The protein below binds the small molecule below.
Small molecule (SMILES): COCC(CCO[C@H]1CC[C@@]2(C)C(=CC[C@H]3[C@@H]4C[C@@H]5O[C@]6(CC[C@@H](C)CO6)[C@@H](C)[C@@H]5[C@@]4(C)CC[C@@H]32)C1)COC

Sequence of chain 1.A:
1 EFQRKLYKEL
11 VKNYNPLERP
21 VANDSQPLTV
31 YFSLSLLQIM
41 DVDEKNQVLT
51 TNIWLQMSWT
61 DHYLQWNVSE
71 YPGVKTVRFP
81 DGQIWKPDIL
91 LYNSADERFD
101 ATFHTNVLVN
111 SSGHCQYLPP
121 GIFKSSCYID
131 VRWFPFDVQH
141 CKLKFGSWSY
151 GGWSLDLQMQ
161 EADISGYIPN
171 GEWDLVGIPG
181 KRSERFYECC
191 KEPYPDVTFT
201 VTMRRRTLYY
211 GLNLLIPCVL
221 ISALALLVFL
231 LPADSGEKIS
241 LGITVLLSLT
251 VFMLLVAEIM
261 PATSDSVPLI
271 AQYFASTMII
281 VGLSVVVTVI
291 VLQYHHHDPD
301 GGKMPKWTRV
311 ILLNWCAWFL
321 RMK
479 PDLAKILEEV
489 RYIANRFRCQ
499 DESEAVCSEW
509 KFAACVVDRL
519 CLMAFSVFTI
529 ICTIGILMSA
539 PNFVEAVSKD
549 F

Binding-site contacts:
Ligand atom C18 contacts residue PHE319 of chain 1.A at 4.4 Å (hydrophobic).
Ligand atom C79 contacts residue ALA522 of chain 1.A at 4.1 Å (hydrophobic).
Ligand atom C12 contacts residue PHE319 of chain 1.A at 4.0 Å (hydrophobic).
Ligand atom O25 contacts residue TRP318 of chain 1.A at 4.4 Å.
Ligand atom C75 contacts residue LEU518 of chain 1.A at 4.0 Å (hydrophobic).
Ligand atom C24 contacts residue TRP318 of chain 1.A at 4.0 Å (hydrophobic).
Ligand atom C19 contacts residue TRP315 of chain 1.A at 4.5 Å (hydrophobic).
Ligand atom C75 contacts residue ALA522 of chain 1.A at 3.8 Å (hydrophobic).
Ligand atom C26 contacts residue TRP318 of chain 1.A at 3.9 Å (hydrophobic).
Ligand atom O20 contacts residue TRP315 of chain 1.A at 4.3 Å.
Ligand atom C75 contacts residue MET521 of chain 1.A at 4.3 Å (hydrophobic).
Ligand atom C77 contacts residue VAL525 of chain 1.A at 3.8 Å (hydrophobic).
Ligand atom C10 contacts residue PHE319 of chain 1.A at 4.1 Å (hydrophobic).
Ligand atom C77 contacts residue ALA522 of chain 1.A at 4.1 Å (hydrophobic).
Ligand atom C21 contacts residue TRP315 of chain 1.A at 4.0 Å (hydrophobic).
Ligand atom C24 contacts residue TRP315 of chain 1.A at 4.1 Å (hydrophobic).
Ligand atom C78 contacts residue ALA522 of chain 1.A at 4.2 Å (hydrophobic).
Ligand atom C50 contacts residue TRP315 of chain 1.A at 4.2 Å (hydrophobic).
Ligand atom C09 contacts residue PHE319 of chain 1.A at 3.8 Å (hydrophobic).
Ligand atom O49 contacts residue TRP315 of chain 1.A at 3.9 Å.
Ligand atom C21 contacts residue TRP318 of chain 1.A at 3.9 Å (hydrophobic).
Ligand atom C18 contacts residue TRP318 of chain 1.A at 3.9 Å (hydrophobic).
Ligand atom C10 contacts residue LEU518 of chain 1.A at 4.2 Å (hydrophobic).
Ligand atom O80 contacts residue ALA522 of chain 1.A at 3.7 Å.
Ligand atom C22 contacts residue TRP315 of chain 1.A at 4.1 Å (hydrophobic).
Ligand atom C18 contacts residue TRP315 of chain 1.A at 4.3 Å (hydrophobic).
Ligand atom C19 contacts residue PHE319 of chain 1.A at 4.0 Å (hydrophobic).
Ligand atom C17 contacts residue TRP315 of chain 1.A at 4.1 Å (hydrophobic).